This small molecule binds to this protein.
Small molecule (SMILES): CC(=O)N[C@H]1[C@H](O[C@H]2[C@H](O)[C@@H](NC(C)=O)CO[C@@H]2CO)O[C@H](CO)[C@@H](O[C@@H]2O[C@H](CO)[C@@H](O)[C@H](O[C@H]3O[C@H](CO)[C@@H](O)[C@H](O)[C@@H]3O)[C@@H]2O)[C@@H]1O

Sequence of chain 3.A:
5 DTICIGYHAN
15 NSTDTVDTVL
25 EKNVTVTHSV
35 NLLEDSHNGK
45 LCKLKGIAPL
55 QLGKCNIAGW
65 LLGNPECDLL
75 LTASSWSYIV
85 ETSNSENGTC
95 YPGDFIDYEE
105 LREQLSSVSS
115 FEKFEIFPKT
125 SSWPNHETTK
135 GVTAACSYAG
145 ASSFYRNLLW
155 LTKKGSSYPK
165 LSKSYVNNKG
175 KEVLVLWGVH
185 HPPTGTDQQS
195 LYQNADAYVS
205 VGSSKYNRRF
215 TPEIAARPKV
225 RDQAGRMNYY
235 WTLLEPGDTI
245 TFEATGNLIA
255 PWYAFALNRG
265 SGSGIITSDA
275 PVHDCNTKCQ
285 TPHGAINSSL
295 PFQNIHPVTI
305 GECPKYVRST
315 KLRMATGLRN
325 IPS

Binding-site contacts:
Ligand atom C1 contacts residue GLU70 of chain 3.A at 4.0 Å.
Ligand atom C6 contacts residue GLU90 of chain 3.A at 4.1 Å.
Ligand atom O3 contacts residue ARG225 of chain 3.A at 2.8 Å (salt-bridge).
Ligand atom C6 contacts residue ARG225 of chain 3.A at 4.0 Å.
Ligand atom C2 contacts residue ASN91 of chain 3.A at 2.2 Å.
Ligand atom C5 contacts residue ASN91 of chain 3.A at 3.5 Å.
Ligand atom N2 contacts residue GLU70 of chain 3.A at 3.5 Å.
Ligand atom C7 contacts residue ASN91 of chain 3.A at 3.0 Å.
Ligand atom C4 contacts residue ARG225 of chain 3.A at 4.0 Å.
Ligand atom C4 contacts residue ASN91 of chain 3.A at 4.0 Å.
Ligand atom C7 contacts residue CYS94 of chain 3.A at 4.0 Å (hydrophobic).
Ligand atom C8 contacts residue CYS94 of chain 3.A at 3.9 Å (hydrophobic).
Ligand atom C8 contacts residue GLU70 of chain 3.A at 3.8 Å.
Ligand atom C2 contacts residue GLU70 of chain 3.A at 4.4 Å.
Ligand atom C3 contacts residue ASN91 of chain 3.A at 3.6 Å.
Ligand atom O7 contacts residue CYS94 of chain 3.A at 3.3 Å.
Ligand atom O6 contacts residue ARG225 of chain 3.A at 4.1 Å.
Ligand atom O7 contacts residue ARG225 of chain 3.A at 3.5 Å (salt-bridge).
Ligand atom O7 contacts residue ASN68 of chain 3.A at 2.8 Å (h-bond).
Ligand atom C8 contacts residue ASN68 of chain 3.A at 3.0 Å.
Ligand atom C1 contacts residue ASN91 of chain 3.A at 1.4 Å.
Ligand atom C8 contacts residue ASN91 of chain 3.A at 4.2 Å.
Ligand atom O5 contacts residue ARG225 of chain 3.A at 3.8 Å.
Ligand atom C8 contacts residue PRO69 of chain 3.A at 4.1 Å (hydrophobic).
Ligand atom C2 contacts residue ARG225 of chain 3.A at 4.0 Å.
Ligand atom N2 contacts residue ASN68 of chain 3.A at 4.4 Å.
Ligand atom O7 contacts residue ASN91 of chain 3.A at 3.0 Å (h-bond).
Ligand atom C7 contacts residue ASN68 of chain 3.A at 3.3 Å.
Ligand atom C8 contacts residue SER141 of chain 3.A at 4.2 Å.
Ligand atom C7 contacts residue ARG225 of chain 3.A at 3.6 Å.
Ligand atom O6 contacts residue ARG225 of chain 3.A at 3.6 Å.
Ligand atom C3 contacts residue ARG225 of chain 3.A at 3.8 Å.
Ligand atom N2 contacts residue ARG225 of chain 3.A at 3.9 Å.
Ligand atom C8 contacts residue ARG225 of chain 3.A at 4.2 Å.
Ligand atom O6 contacts residue GLU90 of chain 3.A at 3.6 Å.
Ligand atom C7 contacts residue GLU70 of chain 3.A at 4.0 Å.
Ligand atom O5 contacts residue ASN91 of chain 3.A at 2.2 Å (h-bond).
Ligand atom N2 contacts residue ASN91 of chain 3.A at 2.6 Å (h-bond).